Sequence of chain 12.K:
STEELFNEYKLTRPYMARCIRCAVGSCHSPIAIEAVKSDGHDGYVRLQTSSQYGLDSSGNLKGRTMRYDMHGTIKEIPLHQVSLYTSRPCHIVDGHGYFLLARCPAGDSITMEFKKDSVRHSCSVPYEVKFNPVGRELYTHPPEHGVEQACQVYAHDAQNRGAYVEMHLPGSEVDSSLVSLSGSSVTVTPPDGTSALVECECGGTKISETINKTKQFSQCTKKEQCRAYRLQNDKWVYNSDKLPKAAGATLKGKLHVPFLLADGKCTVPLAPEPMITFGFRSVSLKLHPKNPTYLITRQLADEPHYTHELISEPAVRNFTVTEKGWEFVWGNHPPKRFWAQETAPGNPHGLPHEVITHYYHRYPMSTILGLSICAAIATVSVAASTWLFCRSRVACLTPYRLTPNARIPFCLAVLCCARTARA

The small molecule below binds the protein below.
Small molecule (SMILES): CC(=O)N[C@@H]1[C@@H](O)[C@H](O)[C@@H](CO)O[C@H]1O

Binding-site contacts:
Ligand atom C4 contacts residue ASN212 of chain 12.K at 4.2 Å.
Ligand atom N2 contacts residue ASN212 of chain 12.K at 2.9 Å (h-bond).
Ligand atom O5 contacts residue ASN212 of chain 12.K at 2.4 Å (h-bond).
Ligand atom C2 contacts residue ASN212 of chain 12.K at 2.5 Å.
Ligand atom C1 contacts residue ASN212 of chain 12.K at 1.4 Å.
Ligand atom C3 contacts residue ASN212 of chain 12.K at 3.8 Å.
Ligand atom N2 contacts residue ILE211 of chain 12.K at 4.0 Å.
Ligand atom C5 contacts residue ASN212 of chain 12.K at 3.7 Å.
Ligand atom C7 contacts residue ASN212 of chain 12.K at 3.7 Å.
Ligand atom O7 contacts residue ASN212 of chain 12.K at 4.1 Å.
Ligand atom C1 contacts residue ILE211 of chain 12.K at 4.2 Å (hydrophobic).